Binding-site contacts:
Ligand atom O5 contacts residue THR233 of chain 1.A at 4.0 Å.
Ligand atom O5 contacts residue ASN231 of chain 1.A at 2.4 Å (h-bond).
Ligand atom C5 contacts residue THR233 of chain 1.A at 4.0 Å.
Ligand atom C2 contacts residue ASN231 of chain 1.A at 2.4 Å.
Ligand atom C4 contacts residue ASN231 of chain 1.A at 4.2 Å.
Ligand atom C3 contacts residue ASN231 of chain 1.A at 3.8 Å.
Ligand atom C5 contacts residue ASN231 of chain 1.A at 3.7 Å.
Ligand atom C1 contacts residue ASN231 of chain 1.A at 1.4 Å.
Ligand atom N2 contacts residue ASN231 of chain 1.A at 2.9 Å (h-bond).
Ligand atom C6 contacts residue THR106 of chain 1.A at 4.0 Å.
Ligand atom C1 contacts residue THR106 of chain 1.A at 4.3 Å.
Ligand atom O7 contacts residue ASN231 of chain 1.A at 3.3 Å (h-bond).
Ligand atom O5 contacts residue THR106 of chain 1.A at 3.5 Å.
Ligand atom C7 contacts residue ASN231 of chain 1.A at 3.3 Å.
Ligand atom C5 contacts residue THR106 of chain 1.A at 4.4 Å.
Ligand atom C8 contacts residue ASN231 of chain 1.A at 4.4 Å.
Ligand atom O6 contacts residue THR106 of chain 1.A at 4.3 Å.
Ligand atom C1 contacts residue THR233 of chain 1.A at 4.0 Å.

Sequence of chain 1.A:
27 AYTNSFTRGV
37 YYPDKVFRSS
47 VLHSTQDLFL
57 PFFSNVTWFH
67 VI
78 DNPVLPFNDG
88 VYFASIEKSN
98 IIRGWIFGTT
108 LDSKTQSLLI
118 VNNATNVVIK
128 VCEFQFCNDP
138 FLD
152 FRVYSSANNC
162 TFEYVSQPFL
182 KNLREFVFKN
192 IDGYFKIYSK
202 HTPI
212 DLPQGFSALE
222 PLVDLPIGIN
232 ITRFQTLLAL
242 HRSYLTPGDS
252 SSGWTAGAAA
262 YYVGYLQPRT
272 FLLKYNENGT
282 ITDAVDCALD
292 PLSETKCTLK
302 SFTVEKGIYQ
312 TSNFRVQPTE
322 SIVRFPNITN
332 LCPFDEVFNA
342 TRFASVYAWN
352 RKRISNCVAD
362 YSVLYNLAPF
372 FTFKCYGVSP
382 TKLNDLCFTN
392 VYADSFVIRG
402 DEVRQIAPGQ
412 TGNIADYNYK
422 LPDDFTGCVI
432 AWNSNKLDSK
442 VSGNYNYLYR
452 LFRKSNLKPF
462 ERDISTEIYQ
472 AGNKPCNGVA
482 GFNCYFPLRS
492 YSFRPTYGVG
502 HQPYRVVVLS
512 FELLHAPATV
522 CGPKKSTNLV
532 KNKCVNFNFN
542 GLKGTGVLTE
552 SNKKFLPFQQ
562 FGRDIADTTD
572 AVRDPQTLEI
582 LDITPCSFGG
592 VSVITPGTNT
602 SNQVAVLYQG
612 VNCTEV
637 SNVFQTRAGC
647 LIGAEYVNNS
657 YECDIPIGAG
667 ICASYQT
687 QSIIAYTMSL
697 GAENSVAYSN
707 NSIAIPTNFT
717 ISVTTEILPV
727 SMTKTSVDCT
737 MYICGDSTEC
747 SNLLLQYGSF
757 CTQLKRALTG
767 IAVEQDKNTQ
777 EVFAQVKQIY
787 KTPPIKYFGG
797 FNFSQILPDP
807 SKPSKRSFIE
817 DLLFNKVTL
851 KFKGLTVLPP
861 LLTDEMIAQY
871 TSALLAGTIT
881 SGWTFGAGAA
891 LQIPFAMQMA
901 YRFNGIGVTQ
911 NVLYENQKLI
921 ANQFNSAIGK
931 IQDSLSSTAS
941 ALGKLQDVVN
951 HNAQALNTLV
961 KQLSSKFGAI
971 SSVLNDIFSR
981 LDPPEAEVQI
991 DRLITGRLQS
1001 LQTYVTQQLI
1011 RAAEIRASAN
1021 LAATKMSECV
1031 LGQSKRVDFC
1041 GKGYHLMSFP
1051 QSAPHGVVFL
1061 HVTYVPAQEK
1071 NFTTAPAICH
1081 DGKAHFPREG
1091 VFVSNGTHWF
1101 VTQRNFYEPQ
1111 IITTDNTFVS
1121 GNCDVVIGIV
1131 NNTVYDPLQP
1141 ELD

A protein and the small-molecule ligand that binds it are described below.
Small molecule (SMILES): CC(=O)N[C@@H]1[C@@H](O)[C@H](O)[C@@H](CO)O[C@H]1O